Sequence of chain 1.B:
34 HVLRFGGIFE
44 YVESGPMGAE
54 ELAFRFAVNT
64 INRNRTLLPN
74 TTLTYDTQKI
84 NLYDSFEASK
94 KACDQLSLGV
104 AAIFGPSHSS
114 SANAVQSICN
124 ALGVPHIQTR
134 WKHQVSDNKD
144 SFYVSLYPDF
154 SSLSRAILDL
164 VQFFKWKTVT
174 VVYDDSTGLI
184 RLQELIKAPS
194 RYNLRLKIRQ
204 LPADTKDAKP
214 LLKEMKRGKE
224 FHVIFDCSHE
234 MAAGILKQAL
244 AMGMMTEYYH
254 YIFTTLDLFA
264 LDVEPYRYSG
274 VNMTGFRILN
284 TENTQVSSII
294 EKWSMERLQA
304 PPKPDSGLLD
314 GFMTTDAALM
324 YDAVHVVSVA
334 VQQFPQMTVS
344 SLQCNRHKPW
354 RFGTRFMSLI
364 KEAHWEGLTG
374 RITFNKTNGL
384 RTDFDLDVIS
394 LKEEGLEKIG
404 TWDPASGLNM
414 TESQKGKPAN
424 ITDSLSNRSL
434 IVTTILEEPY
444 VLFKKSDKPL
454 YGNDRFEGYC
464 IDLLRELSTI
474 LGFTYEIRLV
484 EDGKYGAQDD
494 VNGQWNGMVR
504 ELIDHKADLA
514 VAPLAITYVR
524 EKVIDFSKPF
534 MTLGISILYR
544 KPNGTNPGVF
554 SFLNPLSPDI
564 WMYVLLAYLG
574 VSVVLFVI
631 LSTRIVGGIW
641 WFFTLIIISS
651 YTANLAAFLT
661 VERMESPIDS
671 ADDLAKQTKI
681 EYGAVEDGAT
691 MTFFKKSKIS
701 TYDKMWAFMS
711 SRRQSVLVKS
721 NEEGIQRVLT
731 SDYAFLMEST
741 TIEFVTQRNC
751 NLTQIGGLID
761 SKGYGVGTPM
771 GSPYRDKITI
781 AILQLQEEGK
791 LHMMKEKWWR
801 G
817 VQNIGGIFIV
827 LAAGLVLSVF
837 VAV

Binding-site contacts:
Ligand atom C5 contacts residue ARG158 of chain 1.B at 4.3 Å.
Ligand atom O7 contacts residue ASN378 of chain 1.B at 3.9 Å.
Ligand atom O5 contacts residue ASN378 of chain 1.B at 2.3 Å (h-bond).
Ligand atom O6 contacts residue PRO407 of chain 1.B at 2.5 Å (h-bond).
Ligand atom C5 contacts residue ASN378 of chain 1.B at 3.6 Å.
Ligand atom O4 contacts residue ASP162 of chain 1.B at 2.4 Å (salt-bridge).
Ligand atom N2 contacts residue ASN378 of chain 1.B at 3.0 Å (h-bond).
Ligand atom O6 contacts residue ARG158 of chain 1.B at 3.2 Å (salt-bridge).
Ligand atom C5 contacts residue ARG158 of chain 1.B at 4.2 Å.
Ligand atom O2 contacts residue ARG158 of chain 1.B at 3.3 Å.
Ligand atom C7 contacts residue ASN378 of chain 1.B at 3.6 Å.
Ligand atom C1 contacts residue THR385 of chain 1.B at 4.2 Å.
Ligand atom O3 contacts residue ASP162 of chain 1.B at 3.5 Å (salt-bridge).
Ligand atom C2 contacts residue ASN378 of chain 1.B at 2.5 Å.
Ligand atom C1 contacts residue ASN378 of chain 1.B at 1.4 Å.
Ligand atom C4 contacts residue ASP162 of chain 1.B at 3.8 Å.
Ligand atom C8 contacts residue ASN378 of chain 1.B at 4.2 Å.
Ligand atom C6 contacts residue ARG158 of chain 1.B at 3.9 Å.
Ligand atom C6 contacts residue ARG158 of chain 1.B at 3.6 Å.
Ligand atom C8 contacts residue THR385 of chain 1.B at 4.0 Å.
Ligand atom C2 contacts residue ARG158 of chain 1.B at 4.1 Å.
Ligand atom O6 contacts residue ARG194 of chain 1.B at 4.3 Å.
Ligand atom O4 contacts residue ARG158 of chain 1.B at 4.5 Å.
Ligand atom O5 contacts residue THR380 of chain 1.B at 4.5 Å.
Ligand atom C3 contacts residue ASN378 of chain 1.B at 3.8 Å.
Ligand atom O6 contacts residue ASP406 of chain 1.B at 4.3 Å.
Ligand atom O5 contacts residue THR385 of chain 1.B at 4.1 Å.
Ligand atom O4 contacts residue ARG158 of chain 1.B at 4.3 Å.
Ligand atom C2 contacts residue THR385 of chain 1.B at 4.4 Å.
Ligand atom C6 contacts residue PRO407 of chain 1.B at 3.5 Å (hydrophobic).
Ligand atom O6 contacts residue TRP405 of chain 1.B at 4.3 Å.
Ligand atom C1 contacts residue THR380 of chain 1.B at 4.0 Å.
Ligand atom C3 contacts residue ASP162 of chain 1.B at 4.3 Å.
Ligand atom C4 contacts residue ASN378 of chain 1.B at 4.2 Å.

This protein binds this small molecule.
Small molecule (SMILES): CC(=O)N[C@H]1[C@H](O[C@H]2[C@H](O)[C@@H](NC(C)=O)CO[C@@H]2CO)O[C@H](CO)[C@@H](O[C@@H]2O[C@H](CO[C@H]3O[C@H](CO)[C@@H](O)[C@H](O)[C@@H]3O)[C@@H](O)[C@H](O[C@H]3O[C@H](CO)[C@@H](O)[C@H](O)[C@@H]3O)[C@@H]2O)[C@@H]1O